Sequence of chain 1.F:
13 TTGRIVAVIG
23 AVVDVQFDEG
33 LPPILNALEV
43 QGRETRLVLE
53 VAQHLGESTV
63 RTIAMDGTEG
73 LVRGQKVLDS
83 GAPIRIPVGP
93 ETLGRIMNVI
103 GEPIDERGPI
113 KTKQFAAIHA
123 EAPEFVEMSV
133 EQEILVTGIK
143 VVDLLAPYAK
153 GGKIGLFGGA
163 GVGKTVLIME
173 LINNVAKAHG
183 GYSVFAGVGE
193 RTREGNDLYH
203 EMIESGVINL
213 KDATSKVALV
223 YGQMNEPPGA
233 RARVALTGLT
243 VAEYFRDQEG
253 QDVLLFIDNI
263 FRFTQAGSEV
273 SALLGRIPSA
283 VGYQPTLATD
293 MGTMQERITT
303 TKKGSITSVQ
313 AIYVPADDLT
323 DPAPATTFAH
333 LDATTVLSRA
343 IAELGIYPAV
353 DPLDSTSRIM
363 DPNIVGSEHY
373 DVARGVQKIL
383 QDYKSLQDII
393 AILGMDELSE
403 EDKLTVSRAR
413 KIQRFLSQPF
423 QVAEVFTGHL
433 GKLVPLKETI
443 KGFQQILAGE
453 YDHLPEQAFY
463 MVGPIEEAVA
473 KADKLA

Binding-site contacts:
Ligand atom O3' contacts residue ARG373 of chain 1.B at 3.4 Å.
Ligand atom O3A contacts residue VAL164 of chain 1.F at 3.5 Å (h-bond).
Ligand atom C5 contacts residue TYR349 of chain 1.F at 3.5 Å (hydrophobic).
Ligand atom O1A contacts residue GLY165 of chain 1.F at 3.3 Å.
Ligand atom O2' contacts residue PHE428 of chain 1.F at 3.2 Å.
Ligand atom C6 contacts residue TYR349 of chain 1.F at 3.5 Å (hydrophobic).
Ligand atom O2B contacts residue THR167 of chain 1.F at 2.9 Å (h-bond).
Ligand atom O1A contacts residue VAL168 of chain 1.F at 2.7 Å (h-bond).
Ligand atom O2B contacts residue MG1 of chain 1.Q at 2.7 Å.
Ligand atom PG contacts residue GLY163 of chain 1.F at 3.4 Å.
Ligand atom O3' contacts residue PHE428 of chain 1.F at 3.5 Å.
Ligand atom O1B contacts residue GLY165 of chain 1.F at 3.1 Å (h-bond).
Ligand atom O2' contacts residue VAL371 of chain 1.B at 3.6 Å.
Ligand atom O3G contacts residue GLY163 of chain 1.F at 3.7 Å.
Ligand atom O1A contacts residue THR167 of chain 1.F at 3.3 Å (h-bond).
Ligand atom O2A contacts residue ARG373 of chain 1.B at 3.2 Å (salt-bridge).
Ligand atom O3G contacts residue SER344 of chain 1.B at 3.3 Å.
Ligand atom C2 contacts residue ALA425 of chain 1.F at 3.6 Å (hydrophobic).
Ligand atom O2G contacts residue ARG193 of chain 1.F at 3.5 Å (salt-bridge).
Ligand atom N1 contacts residue TYR349 of chain 1.F at 3.3 Å.
Ligand atom O1G contacts residue ALA162 of chain 1.F at 3.1 Å.
Ligand atom N6 contacts residue PHE422 of chain 1.F at 3.2 Å.
Ligand atom O1B contacts residue VAL164 of chain 1.F at 3.2 Å (h-bond).
Ligand atom O1B contacts residue LYS166 of chain 1.F at 2.9 Å (salt-bridge).
Ligand atom C8 contacts residue VAL168 of chain 1.F at 3.5 Å (hydrophobic).
Ligand atom O2G contacts residue MG1 of chain 1.Q at 2.2 Å.
Ligand atom O1G contacts residue GLY163 of chain 1.F at 2.8 Å (h-bond).
Ligand atom N3B contacts residue GLY163 of chain 1.F at 2.9 Å.
Ligand atom PG contacts residue MG1 of chain 1.Q at 3.6 Å.
Ligand atom N1 contacts residue ALA425 of chain 1.F at 3.3 Å.
Ligand atom O3G contacts residue ARG193 of chain 1.F at 3.1 Å (salt-bridge).
Ligand atom N7 contacts residue VAL168 of chain 1.F at 3.4 Å.
Ligand atom C6 contacts residue ALA425 of chain 1.F at 3.6 Å (hydrophobic).
Ligand atom O3G contacts residue ARG373 of chain 1.B at 3.0 Å (salt-bridge).
Ligand atom O1G contacts residue LYS166 of chain 1.F at 2.9 Å (salt-bridge).
Ligand atom O5' contacts residue VAL168 of chain 1.F at 3.6 Å.
Ligand atom C2 contacts residue TYR349 of chain 1.F at 3.6 Å (hydrophobic).
Ligand atom N3B contacts residue ARG373 of chain 1.B at 3.4 Å (salt-bridge).
Ligand atom O3A contacts residue GLY163 of chain 1.F at 3.5 Å.
Ligand atom O3A contacts residue GLY165 of chain 1.F at 3.1 Å (h-bond).

Sequence of chain 1.B:
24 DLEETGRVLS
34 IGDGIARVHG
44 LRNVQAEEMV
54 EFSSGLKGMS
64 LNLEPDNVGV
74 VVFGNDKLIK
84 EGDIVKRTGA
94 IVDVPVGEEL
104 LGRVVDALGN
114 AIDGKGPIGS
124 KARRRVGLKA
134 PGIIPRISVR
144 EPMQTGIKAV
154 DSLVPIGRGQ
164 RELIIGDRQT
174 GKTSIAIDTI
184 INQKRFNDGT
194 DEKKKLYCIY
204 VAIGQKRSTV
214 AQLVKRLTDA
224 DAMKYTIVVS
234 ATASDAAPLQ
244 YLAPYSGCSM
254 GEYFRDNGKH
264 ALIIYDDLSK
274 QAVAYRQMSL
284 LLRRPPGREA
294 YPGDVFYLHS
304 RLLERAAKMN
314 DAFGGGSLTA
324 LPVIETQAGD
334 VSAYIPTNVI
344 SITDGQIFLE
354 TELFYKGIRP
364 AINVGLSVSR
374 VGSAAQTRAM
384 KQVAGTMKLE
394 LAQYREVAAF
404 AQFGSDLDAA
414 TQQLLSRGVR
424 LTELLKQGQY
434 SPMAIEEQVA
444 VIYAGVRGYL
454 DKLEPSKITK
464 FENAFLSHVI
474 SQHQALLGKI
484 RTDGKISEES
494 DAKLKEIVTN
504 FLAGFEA

A protein and the small-molecule ligand that binds it are described below.
Small molecule (SMILES): Nc1ncnc2c1ncn2[C@@H]1O[C@H](CO[P](=O)(O)O[P](=O)(O)NP(=O)(O)O)[C@@H](O)[C@H]1O